Sequence of chain 1.A:
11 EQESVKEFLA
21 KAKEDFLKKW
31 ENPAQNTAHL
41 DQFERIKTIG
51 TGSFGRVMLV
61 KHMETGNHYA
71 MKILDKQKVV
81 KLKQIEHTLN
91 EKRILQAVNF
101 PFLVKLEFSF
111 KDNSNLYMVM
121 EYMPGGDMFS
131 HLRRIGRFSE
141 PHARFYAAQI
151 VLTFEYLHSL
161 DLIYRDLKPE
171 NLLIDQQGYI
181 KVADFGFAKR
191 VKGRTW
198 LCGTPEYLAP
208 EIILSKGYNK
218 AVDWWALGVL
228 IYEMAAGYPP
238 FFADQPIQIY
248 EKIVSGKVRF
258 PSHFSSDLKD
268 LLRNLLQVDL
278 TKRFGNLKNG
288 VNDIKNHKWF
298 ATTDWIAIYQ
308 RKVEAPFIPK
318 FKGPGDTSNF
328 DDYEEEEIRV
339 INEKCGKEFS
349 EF

This protein binds this small molecule.
Small molecule (SMILES): Cc1cncc2cccc(S(=O)(=O)N3CCCNC[C@@H]3C)c12

Binding-site contacts:
Ligand atom C8 contacts residue ALA70 of chain 1.A at 3.9 Å (hydrophobic).
Ligand atom C2M contacts residue ALA183 of chain 1.A at 3.7 Å (hydrophobic).
Ligand atom C8 contacts residue LEU173 of chain 1.A at 3.8 Å (hydrophobic).
Ligand atom C9 contacts residue ALA70 of chain 1.A at 3.5 Å (hydrophobic).
Ligand atom C4 contacts residue LEU173 of chain 1.A at 3.9 Å (hydrophobic).
Ligand atom C3 contacts residue LEU173 of chain 1.A at 4.0 Å (hydrophobic).
Ligand atom N2 contacts residue ALA70 of chain 1.A at 3.6 Å.
Ligand atom C22 contacts residue GLU170 of chain 1.A at 3.7 Å.
Ligand atom C1 contacts residue LEU173 of chain 1.A at 3.5 Å (hydrophobic).
Ligand atom CM contacts residue PHE327 of chain 1.A at 3.1 Å (hydrophobic).
Ligand atom N2 contacts residue TYR122 of chain 1.A at 3.5 Å.
Ligand atom C6 contacts residue ALA183 of chain 1.A at 3.8 Å (hydrophobic).
Ligand atom C26 contacts residue VAL57 of chain 1.A at 4.0 Å (hydrophobic).
Ligand atom C9 contacts residue LEU173 of chain 1.A at 3.3 Å (hydrophobic).
Ligand atom N2 contacts residue GLU121 of chain 1.A at 3.8 Å.
Ligand atom C1 contacts residue GLU121 of chain 1.A at 3.1 Å.
Ligand atom C3 contacts residue MET123 of chain 1.A at 3.8 Å (hydrophobic).
Ligand atom C7 contacts residue MET120 of chain 1.A at 3.7 Å (hydrophobic).
Ligand atom C23 contacts residue GLU170 of chain 1.A at 3.6 Å.
Ligand atom C7 contacts residue ALA183 of chain 1.A at 3.4 Å (hydrophobic).
Ligand atom O2 contacts residue LEU173 of chain 1.A at 3.9 Å.
Ligand atom CM contacts residue ILE49 of chain 1.A at 3.9 Å (hydrophobic).
Ligand atom N2 contacts residue LEU173 of chain 1.A at 3.9 Å.
Ligand atom C3 contacts residue PHE327 of chain 1.A at 3.7 Å (hydrophobic).
Ligand atom C25 contacts residue THR51 of chain 1.A at 3.7 Å.
Ligand atom C23 contacts residue ASN171 of chain 1.A at 3.4 Å.
Ligand atom C3 contacts residue ILE49 of chain 1.A at 3.9 Å (hydrophobic).
Ligand atom C27 contacts residue VAL57 of chain 1.A at 3.9 Å (hydrophobic).
Ligand atom O1 contacts residue VAL57 of chain 1.A at 3.5 Å.
Ligand atom C3 contacts residue TYR122 of chain 1.A at 3.8 Å (hydrophobic).
Ligand atom O1 contacts residue GLY50 of chain 1.A at 3.8 Å.
Ligand atom C4 contacts residue ILE49 of chain 1.A at 4.0 Å (hydrophobic).
Ligand atom N2 contacts residue MET123 of chain 1.A at 3.0 Å (h-bond).
Ligand atom C25 contacts residue GLY52 of chain 1.A at 4.0 Å.
Ligand atom C26 contacts residue THR51 of chain 1.A at 4.0 Å.
Ligand atom C2M contacts residue ASN171 of chain 1.A at 3.9 Å.
Ligand atom C2M contacts residue GLU170 of chain 1.A at 3.7 Å.
Ligand atom C1 contacts residue MET123 of chain 1.A at 3.8 Å (hydrophobic).
Ligand atom C10 contacts residue LEU173 of chain 1.A at 3.5 Å (hydrophobic).
Ligand atom C1 contacts residue ALA70 of chain 1.A at 3.3 Å (hydrophobic).